This protein binds this small molecule.
Small molecule (SMILES): O=S(=O)(Nc1cc(-c2cccs2)nn1-c1ccc(F)cc1)c1cccc(F)c1

Binding-site contacts:
Ligand atom C16 contacts residue SER83 of chain 1.A at 3.5 Å.
Ligand atom F27 contacts residue LEU263 of chain 1.A at 3.5 Å.
Ligand atom C15 contacts residue SER83 of chain 1.A at 3.6 Å.
Ligand atom C15 contacts residue TYR267 of chain 1.A at 3.7 Å (hydrophobic).
Ligand atom S3 contacts residue PHE76 of chain 1.A at 3.5 Å.
Ligand atom C12 contacts residue PHE157 of chain 1.A at 3.8 Å (hydrophobic).
Ligand atom F27 contacts residue LEU259 of chain 1.A at 3.4 Å.
Ligand atom C4 contacts residue PHE157 of chain 1.A at 3.7 Å (hydrophobic).
Ligand atom C5 contacts residue PHE157 of chain 1.A at 3.7 Å (hydrophobic).
Ligand atom O19 contacts residue MET158 of chain 1.A at 3.9 Å.
Ligand atom C14 contacts residue GLN80 of chain 1.A at 3.9 Å.
Ligand atom C14 contacts residue TYR267 of chain 1.A at 3.9 Å (hydrophobic).
Ligand atom C16 contacts residue GLN80 of chain 1.A at 3.7 Å.
Ligand atom S3 contacts residue PHE157 of chain 1.A at 3.8 Å.
Ligand atom N7 contacts residue CYS79 of chain 1.A at 3.5 Å.
Ligand atom C1 contacts residue PHE157 of chain 1.A at 3.9 Å (hydrophobic).
Ligand atom C6 contacts residue PHE157 of chain 1.A at 3.4 Å (hydrophobic).
Ligand atom C22 contacts residue SER83 of chain 1.A at 3.7 Å.
Ligand atom C9 contacts residue CYS79 of chain 1.A at 3.6 Å (hydrophobic).
Ligand atom F27 contacts residue TYR267 of chain 1.A at 3.3 Å.
Ligand atom C9 contacts residue HIS243 of chain 1.A at 3.9 Å.
Ligand atom C9 contacts residue PHE157 of chain 1.A at 3.6 Å (hydrophobic).
Ligand atom C5 contacts residue MET158 of chain 1.A at 3.9 Å (hydrophobic).
Ligand atom O20 contacts residue HIS243 of chain 1.A at 3.8 Å.
Ligand atom N7 contacts residue PHE157 of chain 1.A at 3.5 Å.
Ligand atom C13 contacts residue PHE76 of chain 1.A at 3.8 Å (hydrophobic).
Ligand atom O20 contacts residue TYR121 of chain 1.A at 3.3 Å.
Ligand atom C10 contacts residue CYS79 of chain 1.A at 3.6 Å (hydrophobic).
Ligand atom C2 contacts residue PHE154 of chain 1.A at 3.9 Å (hydrophobic).
Ligand atom N8 contacts residue CYS79 of chain 1.A at 3.5 Å.
Ligand atom N7 contacts residue PHE76 of chain 1.A at 3.9 Å.
Ligand atom N8 contacts residue PHE157 of chain 1.A at 3.5 Å.
Ligand atom C4 contacts residue CYS79 of chain 1.A at 3.8 Å (hydrophobic).
Ligand atom C6 contacts residue CYS79 of chain 1.A at 3.6 Å (hydrophobic).
Ligand atom C12 contacts residue PHE76 of chain 1.A at 3.5 Å (hydrophobic).
Ligand atom F40 contacts residue ARG82 of chain 1.A at 3.8 Å.
Ligand atom O19 contacts residue LYS161 of chain 1.A at 3.1 Å.
Ligand atom C15 contacts residue GLN80 of chain 1.A at 3.6 Å.
Ligand atom N17 contacts residue HIS243 of chain 1.A at 3.3 Å.
Ligand atom C10 contacts residue PHE157 of chain 1.A at 3.4 Å (hydrophobic).

Sequence of chain 1.A:
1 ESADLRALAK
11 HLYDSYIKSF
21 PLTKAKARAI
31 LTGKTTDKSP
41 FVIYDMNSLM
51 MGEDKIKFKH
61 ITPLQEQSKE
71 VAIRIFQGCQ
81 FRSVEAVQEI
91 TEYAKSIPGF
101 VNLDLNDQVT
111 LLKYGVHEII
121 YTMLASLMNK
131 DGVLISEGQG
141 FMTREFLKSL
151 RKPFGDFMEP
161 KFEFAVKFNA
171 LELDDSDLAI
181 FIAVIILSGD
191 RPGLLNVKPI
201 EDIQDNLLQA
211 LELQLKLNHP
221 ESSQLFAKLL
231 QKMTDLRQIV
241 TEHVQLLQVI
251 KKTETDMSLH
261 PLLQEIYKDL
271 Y